This small molecule binds to this protein.
Small molecule (SMILES): CC(=O)Nc1ccc(C(=O)O)cc1NC(N)N

Binding-site contacts:
Ligand atom C4 contacts residue GLU200 of chain 4.A at 4.1 Å.
Ligand atom N2 contacts residue ARG216 of chain 4.A at 3.4 Å.
Ligand atom N1 contacts residue GLU199 of chain 4.A at 2.8 Å (salt-bridge).
Ligand atom C3 contacts residue TYR333 of chain 4.A at 3.9 Å (hydrophobic).
Ligand atom C4 contacts residue TYR333 of chain 4.A at 4.1 Å (hydrophobic).
Ligand atom C1 contacts residue ARG40 of chain 4.A at 4.1 Å.
Ligand atom C' contacts residue TYR333 of chain 4.A at 2.8 Å (hydrophobic).
Ligand atom N1 contacts residue ARG147 of chain 4.A at 3.2 Å (salt-bridge).
Ligand atom C' contacts residue ARG216 of chain 4.A at 3.8 Å.
Ligand atom C' contacts residue ARG40 of chain 4.A at 3.6 Å.
Ligand atom C2 contacts residue TYR333 of chain 4.A at 3.2 Å (hydrophobic).
Ligand atom C4 contacts residue ASP73 of chain 4.A at 3.9 Å.
Ligand atom C6 contacts residue ARG40 of chain 4.A at 3.7 Å.
Ligand atom C5 contacts residue TYR333 of chain 4.A at 3.7 Å (hydrophobic).
Ligand atom C3' contacts residue GLU200 of chain 4.A at 3.9 Å.
Ligand atom C5 contacts residue ASP73 of chain 4.A at 3.2 Å.
Ligand atom C6 contacts residue ASP73 of chain 4.A at 3.0 Å.
Ligand atom C' contacts residue ARG298 of chain 4.A at 3.5 Å.
Ligand atom CM4 contacts residue TRP101 of chain 4.A at 3.5 Å (hydrophobic).
Ligand atom N2 contacts residue GLU199 of chain 4.A at 3.0 Å (salt-bridge).
Ligand atom O1' contacts residue ARG298 of chain 4.A at 3.0 Å (salt-bridge).
Ligand atom O4 contacts residue ARG74 of chain 4.A at 3.5 Å (salt-bridge).
Ligand atom O2' contacts residue ARG216 of chain 4.A at 2.9 Å (salt-bridge).
Ligand atom C1 contacts residue TYR333 of chain 4.A at 2.7 Å (hydrophobic).
Ligand atom C6 contacts residue GLU41 of chain 4.A at 3.1 Å.
Ligand atom O1' contacts residue ARG40 of chain 4.A at 2.6 Å (salt-bridge).
Ligand atom N2 contacts residue GLU200 of chain 4.A at 3.0 Å (salt-bridge).
Ligand atom O2' contacts residue TYR333 of chain 4.A at 2.8 Å (h-bond).
Ligand atom C3 contacts residue GLU200 of chain 4.A at 4.0 Å.
Ligand atom C1 contacts residue ASP73 of chain 4.A at 3.7 Å.
Ligand atom C3' contacts residue GLU199 of chain 4.A at 3.7 Å.
Ligand atom O2' contacts residue ARG298 of chain 4.A at 3.3 Å (salt-bridge).
Ligand atom C6 contacts residue TYR333 of chain 4.A at 3.0 Å (hydrophobic).
Ligand atom C2 contacts residue ARG216 of chain 4.A at 4.0 Å.
Ligand atom O1' contacts residue TYR333 of chain 4.A at 3.6 Å.
Ligand atom CM4 contacts residue ARG147 of chain 4.A at 4.0 Å.
Ligand atom N2 contacts residue TYR333 of chain 4.A at 3.9 Å.
Ligand atom C5 contacts residue GLU41 of chain 4.A at 3.0 Å.
Ligand atom O4 contacts residue ASP73 of chain 4.A at 3.8 Å.
Ligand atom C1 contacts residue ARG216 of chain 4.A at 4.1 Å.

Sequence of chain 4.A:
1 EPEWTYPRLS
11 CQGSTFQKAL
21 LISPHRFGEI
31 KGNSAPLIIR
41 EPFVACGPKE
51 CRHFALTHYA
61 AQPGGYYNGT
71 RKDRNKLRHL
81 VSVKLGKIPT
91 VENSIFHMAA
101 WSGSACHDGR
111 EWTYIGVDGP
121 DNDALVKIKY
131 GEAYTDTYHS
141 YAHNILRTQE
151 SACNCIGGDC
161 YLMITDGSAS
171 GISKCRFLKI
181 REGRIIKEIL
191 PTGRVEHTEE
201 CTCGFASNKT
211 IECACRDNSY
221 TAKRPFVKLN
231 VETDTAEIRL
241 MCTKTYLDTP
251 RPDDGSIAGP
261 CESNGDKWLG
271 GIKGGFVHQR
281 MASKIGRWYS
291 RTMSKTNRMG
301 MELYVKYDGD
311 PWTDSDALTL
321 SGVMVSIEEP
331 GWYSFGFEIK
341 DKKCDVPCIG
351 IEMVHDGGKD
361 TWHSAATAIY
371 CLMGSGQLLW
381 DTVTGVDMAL